Sequence of chain 2.A:
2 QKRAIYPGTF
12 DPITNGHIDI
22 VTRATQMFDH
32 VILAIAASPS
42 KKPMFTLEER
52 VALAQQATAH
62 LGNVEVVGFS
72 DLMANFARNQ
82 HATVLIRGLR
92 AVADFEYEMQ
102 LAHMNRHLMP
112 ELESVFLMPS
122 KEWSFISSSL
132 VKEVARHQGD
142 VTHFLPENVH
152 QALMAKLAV

A small-molecule ligand and the protein it binds are described below.
Small molecule (SMILES): Cc1nc2cccc(O)c2[nH]1

Sequence of chain 1.A:
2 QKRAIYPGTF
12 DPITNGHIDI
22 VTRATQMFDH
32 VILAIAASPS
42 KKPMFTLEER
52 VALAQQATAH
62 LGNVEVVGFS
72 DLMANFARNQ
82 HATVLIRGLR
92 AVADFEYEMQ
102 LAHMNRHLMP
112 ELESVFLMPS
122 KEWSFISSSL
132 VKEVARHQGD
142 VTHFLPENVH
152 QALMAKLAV

Binding-site contacts:
Ligand atom O5 contacts residue MET74 of chain 1.A at 3.3 Å.
Ligand atom C4 contacts residue LEU73 of chain 1.A at 3.6 Å (hydrophobic).
Ligand atom C1 contacts residue MET74 of chain 1.A at 4.3 Å (hydrophobic).
Ligand atom C6 contacts residue MET74 of chain 1.A at 3.4 Å (hydrophobic).
Ligand atom C1 contacts residue MET105 of chain 1.A at 4.1 Å (hydrophobic).
Ligand atom C2 contacts residue LEU102 of chain 1.A at 4.3 Å (hydrophobic).
Ligand atom N8 contacts residue LEU73 of chain 1.A at 4.1 Å.
Ligand atom C7 contacts residue MET74 of chain 1.A at 4.0 Å (hydrophobic).
Ligand atom N8 contacts residue GLU134 of chain 2.A at 2.9 Å (salt-bridge).
Ligand atom C4 contacts residue ALA75 of chain 1.A at 4.4 Å (hydrophobic).
Ligand atom C4 contacts residue ASN106 of chain 1.A at 3.2 Å.
Ligand atom C3 contacts residue LEU131 of chain 2.A at 4.1 Å (hydrophobic).
Ligand atom C4 contacts residue MET74 of chain 1.A at 3.6 Å (hydrophobic).
Ligand atom N10 contacts residue MET74 of chain 1.A at 2.9 Å (h-bond).
Ligand atom C1 contacts residue LEU73 of chain 1.A at 4.2 Å (hydrophobic).
Ligand atom C7 contacts residue LEU73 of chain 1.A at 3.8 Å (hydrophobic).
Ligand atom C7 contacts residue GLU134 of chain 2.A at 4.0 Å.
Ligand atom C11 contacts residue GLU134 of chain 2.A at 3.9 Å.
Ligand atom C1 contacts residue LEU109 of chain 1.A at 4.2 Å (hydrophobic).
Ligand atom N8 contacts residue MET74 of chain 1.A at 4.4 Å.
Ligand atom C2 contacts residue LEU131 of chain 2.A at 4.1 Å (hydrophobic).
Ligand atom C11 contacts residue HIS138 of chain 2.A at 4.1 Å.
Ligand atom C3 contacts residue LEU73 of chain 1.A at 4.4 Å (hydrophobic).
Ligand atom C9 contacts residue GLU134 of chain 2.A at 3.8 Å.
Ligand atom C9 contacts residue LEU73 of chain 1.A at 3.8 Å (hydrophobic).
Ligand atom O5 contacts residue LEU73 of chain 1.A at 3.6 Å.
Ligand atom C11 contacts residue ASP72 of chain 1.A at 4.0 Å.
Ligand atom C1 contacts residue ASN106 of chain 1.A at 3.2 Å.
Ligand atom O5 contacts residue ALA75 of chain 1.A at 3.1 Å (h-bond).
Ligand atom C2 contacts residue VAL135 of chain 2.A at 3.6 Å (hydrophobic).
Ligand atom C1 contacts residue VAL135 of chain 2.A at 4.3 Å (hydrophobic).
Ligand atom N10 contacts residue LEU73 of chain 1.A at 3.3 Å.
Ligand atom C6 contacts residue LEU73 of chain 1.A at 3.3 Å (hydrophobic).
Ligand atom C3 contacts residue GLU134 of chain 2.A at 4.0 Å.
Ligand atom C9 contacts residue MET74 of chain 1.A at 3.9 Å (hydrophobic).
Ligand atom C2 contacts residue MET105 of chain 1.A at 4.0 Å (hydrophobic).
Ligand atom O5 contacts residue ASN106 of chain 1.A at 2.5 Å (h-bond).
Ligand atom C3 contacts residue VAL135 of chain 2.A at 3.9 Å (hydrophobic).
Ligand atom C11 contacts residue LEU73 of chain 1.A at 4.2 Å (hydrophobic).
Ligand atom C11 contacts residue MET74 of chain 1.A at 4.1 Å (hydrophobic).